Sequence of chain 1.A:
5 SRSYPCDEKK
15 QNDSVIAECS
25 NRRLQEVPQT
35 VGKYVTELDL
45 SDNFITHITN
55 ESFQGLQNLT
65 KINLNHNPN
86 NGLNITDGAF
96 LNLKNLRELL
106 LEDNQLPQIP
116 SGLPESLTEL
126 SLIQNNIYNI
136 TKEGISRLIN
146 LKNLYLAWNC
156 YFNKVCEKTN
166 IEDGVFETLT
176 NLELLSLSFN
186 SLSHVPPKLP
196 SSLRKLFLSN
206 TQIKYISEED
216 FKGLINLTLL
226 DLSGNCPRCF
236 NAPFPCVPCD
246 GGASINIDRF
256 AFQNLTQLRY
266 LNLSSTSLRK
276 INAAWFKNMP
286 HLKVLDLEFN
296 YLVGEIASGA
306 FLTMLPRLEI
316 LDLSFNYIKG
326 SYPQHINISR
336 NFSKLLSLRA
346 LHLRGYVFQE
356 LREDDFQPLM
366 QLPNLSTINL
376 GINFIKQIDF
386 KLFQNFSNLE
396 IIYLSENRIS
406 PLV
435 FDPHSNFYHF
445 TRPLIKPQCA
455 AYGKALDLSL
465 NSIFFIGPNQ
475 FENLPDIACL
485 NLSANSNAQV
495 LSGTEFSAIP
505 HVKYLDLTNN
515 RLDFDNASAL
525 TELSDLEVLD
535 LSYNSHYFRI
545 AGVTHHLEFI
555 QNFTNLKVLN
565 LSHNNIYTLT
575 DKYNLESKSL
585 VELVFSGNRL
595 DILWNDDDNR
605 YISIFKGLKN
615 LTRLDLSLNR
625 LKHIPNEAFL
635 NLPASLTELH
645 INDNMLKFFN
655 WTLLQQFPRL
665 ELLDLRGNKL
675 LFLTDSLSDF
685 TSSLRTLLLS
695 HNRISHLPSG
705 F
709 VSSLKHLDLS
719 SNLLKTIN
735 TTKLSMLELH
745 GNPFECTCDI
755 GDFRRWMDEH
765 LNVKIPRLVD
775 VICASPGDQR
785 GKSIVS

Binding-site contacts:
Ligand atom C7 contacts residue PHE652 of chain 1.A at 3.8 Å (hydrophobic).
Ligand atom O5 contacts residue ASN630 of chain 1.A at 3.6 Å.
Ligand atom C2 contacts residue ASN630 of chain 1.A at 4.0 Å.
Ligand atom C1 contacts residue ASN654 of chain 1.A at 1.4 Å.
Ligand atom C1 contacts residue LEU657 of chain 1.A at 4.2 Å (hydrophobic).
Ligand atom C3 contacts residue ASN654 of chain 1.A at 3.7 Å.
Ligand atom C8 contacts residue PHE652 of chain 1.A at 3.9 Å (hydrophobic).
Ligand atom C2 contacts residue ASN654 of chain 1.A at 2.4 Å.
Ligand atom O7 contacts residue ASN654 of chain 1.A at 3.7 Å.
Ligand atom O6 contacts residue LEU634 of chain 1.A at 3.8 Å.
Ligand atom C7 contacts residue ASN654 of chain 1.A at 3.5 Å.
Ligand atom O7 contacts residue PHE652 of chain 1.A at 3.4 Å.
Ligand atom N2 contacts residue ASN654 of chain 1.A at 2.9 Å (h-bond).
Ligand atom O5 contacts residue LEU657 of chain 1.A at 3.5 Å.
Ligand atom O6 contacts residue LEU657 of chain 1.A at 3.4 Å.
Ligand atom C5 contacts residue ASN654 of chain 1.A at 3.6 Å.
Ligand atom O7 contacts residue ASN630 of chain 1.A at 4.2 Å.
Ligand atom C4 contacts residue ASN654 of chain 1.A at 4.2 Å.
Ligand atom O5 contacts residue ASN654 of chain 1.A at 2.3 Å (h-bond).
Ligand atom C6 contacts residue LEU657 of chain 1.A at 4.0 Å (hydrophobic).
Ligand atom C5 contacts residue LEU657 of chain 1.A at 4.2 Å (hydrophobic).
Ligand atom C1 contacts residue THR656 of chain 1.A at 4.4 Å.
Ligand atom C1 contacts residue ASN630 of chain 1.A at 3.9 Å.

A small-molecule ligand and the protein it binds are described below.
Small molecule (SMILES): CC(=O)N[C@@H]1[C@@H](O)[C@H](O)[C@@H](CO)O[C@H]1O